This small molecule binds to this protein.
Small molecule (SMILES): O=[N+]([O-])c1ccc(O)cc1

Sequence of chain 1.A:
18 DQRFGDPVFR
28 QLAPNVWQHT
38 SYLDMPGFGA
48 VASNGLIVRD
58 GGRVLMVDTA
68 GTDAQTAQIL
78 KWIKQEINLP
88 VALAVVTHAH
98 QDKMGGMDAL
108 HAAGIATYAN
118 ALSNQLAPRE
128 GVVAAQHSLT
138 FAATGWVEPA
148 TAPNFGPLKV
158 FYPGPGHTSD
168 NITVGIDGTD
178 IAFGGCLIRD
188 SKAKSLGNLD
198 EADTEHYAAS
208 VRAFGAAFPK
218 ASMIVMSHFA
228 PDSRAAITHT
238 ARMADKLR

Binding-site contacts:
Ligand atom OH contacts residue ALA71 of chain 1.A at 3.5 Å.
Ligand atom O3 contacts residue ALA109 of chain 1.A at 4.0 Å.
Ligand atom C2 contacts residue ALA74 of chain 1.A at 4.2 Å (hydrophobic).
Ligand atom C4 contacts residue ALA71 of chain 1.A at 4.4 Å (hydrophobic).
Ligand atom C3 contacts residue ALA74 of chain 1.A at 3.8 Å (hydrophobic).
Ligand atom C4 contacts residue ALA74 of chain 1.A at 4.5 Å (hydrophobic).
Ligand atom C3 contacts residue ASP70 of chain 1.A at 4.2 Å.
Ligand atom C3 contacts residue ALA71 of chain 1.A at 4.4 Å (hydrophobic).